A protein and the small-molecule ligand that binds it are described below.
Small molecule (SMILES): CN(C)CC[C@H](CSc1ccccc1)Nc1ccc(S(=O)(=O)NC(=O)c2ccc(N3CCN(Cc4ccccc4-c4ccc(Cl)cc4)CC3)cc2)cc1[N+](=O)[O-]

Binding-site contacts:
Ligand atom CL1 contacts residue PHE69 of chain 1.A at 3.4 Å.
Ligand atom C25 contacts residue ARG103 of chain 1.A at 3.8 Å.
Ligand atom C24 contacts residue ARG103 of chain 1.A at 3.6 Å.
Ligand atom N27 contacts residue ASN100 of chain 1.A at 3.7 Å.
Ligand atom C21 contacts residue TYR65 of chain 1.A at 3.5 Å (hydrophobic).
Ligand atom C18 contacts residue LEU94 of chain 1.A at 3.8 Å (hydrophobic).
Ligand atom C6 contacts residue PHE110 of chain 1.A at 3.8 Å (hydrophobic).
Ligand atom C24 contacts residue ASN100 of chain 1.A at 3.8 Å.
Ligand atom O34 contacts residue TYR159 of chain 1.A at 3.3 Å.
Ligand atom C22 contacts residue TYR65 of chain 1.A at 3.6 Å (hydrophobic).
Ligand atom C10 contacts residue GLU93 of chain 1.A at 3.5 Å.
Ligand atom O33 contacts residue TRP101 of chain 1.A at 3.8 Å.
Ligand atom C46 contacts residue PHE61 of chain 1.A at 3.7 Å (hydrophobic).
Ligand atom C24 contacts residue GLY102 of chain 1.A at 3.5 Å.
Ligand atom C34 contacts residue GLY102 of chain 1.A at 3.5 Å.
Ligand atom C8 contacts residue VAL90 of chain 1.A at 3.8 Å (hydrophobic).
Ligand atom N33 contacts residue TYR159 of chain 1.A at 3.6 Å.
Ligand atom N27 contacts residue GLY102 of chain 1.A at 3.3 Å.
Ligand atom C32 contacts residue TYR159 of chain 1.A at 3.7 Å (hydrophobic).
Ligand atom C2 contacts residue ALA68 of chain 1.A at 3.8 Å (hydrophobic).
Ligand atom S28 contacts residue GLY102 of chain 1.A at 3.8 Å.
Ligand atom O29 contacts residue TRP101 of chain 1.A at 3.8 Å.
Ligand atom O29 contacts residue GLY102 of chain 1.A at 3.1 Å (h-bond).
Ligand atom C45 contacts residue VAL105 of chain 1.A at 3.9 Å (hydrophobic).
Ligand atom C41 contacts residue ARG64 of chain 1.A at 3.8 Å.
Ligand atom C46 contacts residue GLY102 of chain 1.A at 3.6 Å.
Ligand atom C6 contacts residue ALA106 of chain 1.A at 3.4 Å (hydrophobic).
Ligand atom N35 contacts residue TYR159 of chain 1.A at 3.7 Å.
Ligand atom C9 contacts residue LEU94 of chain 1.A at 3.6 Å (hydrophobic).
Ligand atom C25 contacts residue GLY102 of chain 1.A at 3.8 Å.
Ligand atom C9 contacts residue VAL90 of chain 1.A at 3.7 Å (hydrophobic).
Ligand atom C33 contacts residue TYR159 of chain 1.A at 3.7 Å (hydrophobic).
Ligand atom C6 contacts residue PHE61 of chain 1.A at 3.9 Å (hydrophobic).
Ligand atom C16 contacts residue TYR65 of chain 1.A at 3.6 Å (hydrophobic).
Ligand atom O29 contacts residue ASN100 of chain 1.A at 3.8 Å.
Ligand atom O33 contacts residue VAL105 of chain 1.A at 3.4 Å.
Ligand atom C19 contacts residue LEU94 of chain 1.A at 3.5 Å (hydrophobic).
Ligand atom S42 contacts residue GLU60 of chain 1.A at 3.5 Å.
Ligand atom O33 contacts residue GLY102 of chain 1.A at 3.6 Å.
Ligand atom O33 contacts residue PHE155 of chain 1.A at 3.7 Å.

Sequence of chain 1.A:
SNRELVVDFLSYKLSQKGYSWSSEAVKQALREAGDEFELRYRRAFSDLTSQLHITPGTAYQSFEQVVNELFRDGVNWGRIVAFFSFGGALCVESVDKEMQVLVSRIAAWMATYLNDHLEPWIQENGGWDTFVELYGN